Sequence of chain 1.D:
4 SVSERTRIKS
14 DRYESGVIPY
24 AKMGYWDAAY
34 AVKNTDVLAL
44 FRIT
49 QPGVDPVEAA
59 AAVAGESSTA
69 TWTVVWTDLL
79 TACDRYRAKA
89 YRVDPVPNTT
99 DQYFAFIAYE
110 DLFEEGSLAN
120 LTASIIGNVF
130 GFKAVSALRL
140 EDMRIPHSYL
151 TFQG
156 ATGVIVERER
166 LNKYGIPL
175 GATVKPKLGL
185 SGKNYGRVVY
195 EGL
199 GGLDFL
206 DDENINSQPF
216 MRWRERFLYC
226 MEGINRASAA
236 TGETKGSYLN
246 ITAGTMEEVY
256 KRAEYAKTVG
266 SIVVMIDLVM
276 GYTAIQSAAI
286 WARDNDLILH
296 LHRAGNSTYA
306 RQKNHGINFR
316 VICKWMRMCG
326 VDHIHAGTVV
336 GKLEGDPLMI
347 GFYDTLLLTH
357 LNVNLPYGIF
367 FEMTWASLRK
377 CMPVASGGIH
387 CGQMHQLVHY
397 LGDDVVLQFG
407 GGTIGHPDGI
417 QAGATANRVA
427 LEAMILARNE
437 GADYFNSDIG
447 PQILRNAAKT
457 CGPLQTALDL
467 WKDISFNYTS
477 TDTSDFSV

The small molecule below binds the protein below.
Small molecule (SMILES): O=C(O)[C@@](O)(COP(=O)(O)O)[C@H](O)[C@H](O)COP(=O)(O)O

Binding-site contacts:
Ligand atom O3 contacts residue KCX205 of chain 1.C at 3.1 Å (h-bond).
Ligand atom O6 contacts residue LYS181 of chain 1.C at 3.2 Å (salt-bridge).
Ligand atom O1P contacts residue GLY384 of chain 1.C at 3.0 Å (h-bond).
Ligand atom C5 contacts residue ASN127 of chain 1.D at 3.9 Å.
Ligand atom O1P contacts residue LYS337 of chain 1.C at 3.0 Å (salt-bridge).
Ligand atom O7 contacts residue LYS337 of chain 1.C at 3.5 Å (salt-bridge).
Ligand atom O5 contacts residue LEU338 of chain 1.C at 3.8 Å.
Ligand atom O3 contacts residue GLU208 of chain 1.C at 3.2 Å (salt-bridge).
Ligand atom O3 contacts residue ASN127 of chain 1.D at 3.9 Å.
Ligand atom O7 contacts residue GLU64 of chain 1.D at 3.8 Å.
Ligand atom O4 contacts residue GLY383 of chain 1.C at 3.4 Å (h-bond).
Ligand atom O2 contacts residue KCX205 of chain 1.C at 3.6 Å.
Ligand atom O3P contacts residue GLY407 of chain 1.C at 3.2 Å (h-bond).
Ligand atom O4 contacts residue SER382 of chain 1.C at 2.6 Å (h-bond).
Ligand atom O6P contacts residue ARG298 of chain 1.C at 3.2 Å (salt-bridge).
Ligand atom O4P contacts residue HIS330 of chain 1.C at 3.7 Å.
Ligand atom C contacts residue ASN127 of chain 1.D at 3.8 Å.
Ligand atom O1P contacts residue TRP70 of chain 1.D at 3.7 Å.
Ligand atom O3 contacts residue HIS297 of chain 1.C at 3.3 Å (h-bond).
Ligand atom P1 contacts residue THR69 of chain 1.D at 3.8 Å.
Ligand atom O2P contacts residue GLY407 of chain 1.C at 3.9 Å.
Ligand atom O1 contacts residue LYS179 of chain 1.C at 3.5 Å (salt-bridge).
Ligand atom O6 contacts residue ASP207 of chain 1.C at 3.3 Å (salt-bridge).
Ligand atom O2 contacts residue THR177 of chain 1.C at 3.6 Å.
Ligand atom O1P contacts residue GLY383 of chain 1.C at 3.7 Å.
Ligand atom O3P contacts residue GLY406 of chain 1.C at 3.9 Å.
Ligand atom O5P contacts residue HIS330 of chain 1.C at 2.9 Å (h-bond).
Ligand atom C4 contacts residue SER382 of chain 1.C at 3.6 Å.
Ligand atom C3 contacts residue SER382 of chain 1.C at 3.5 Å.
Ligand atom O3P contacts residue THR69 of chain 1.D at 2.6 Å (h-bond).
Ligand atom O4P contacts residue ARG298 of chain 1.C at 3.1 Å (salt-bridge).
Ligand atom O6 contacts residue GLU208 of chain 1.C at 3.4 Å (salt-bridge).
Ligand atom C3 contacts residue KCX205 of chain 1.C at 3.8 Å.
Ligand atom O5P contacts residue SER382 of chain 1.C at 3.5 Å (h-bond).
Ligand atom O2 contacts residue LYS179 of chain 1.C at 3.1 Å (salt-bridge).
Ligand atom C1 contacts residue SER382 of chain 1.C at 3.7 Å.
Ligand atom O2P contacts residue GLY406 of chain 1.C at 3.1 Å (h-bond).
Ligand atom O2 contacts residue ASP207 of chain 1.C at 3.7 Å.
Ligand atom O3P contacts residue LYS179 of chain 1.C at 3.4 Å.
Ligand atom O6 contacts residue ASN127 of chain 1.D at 3.4 Å (h-bond).

Sequence of chain 1.C:
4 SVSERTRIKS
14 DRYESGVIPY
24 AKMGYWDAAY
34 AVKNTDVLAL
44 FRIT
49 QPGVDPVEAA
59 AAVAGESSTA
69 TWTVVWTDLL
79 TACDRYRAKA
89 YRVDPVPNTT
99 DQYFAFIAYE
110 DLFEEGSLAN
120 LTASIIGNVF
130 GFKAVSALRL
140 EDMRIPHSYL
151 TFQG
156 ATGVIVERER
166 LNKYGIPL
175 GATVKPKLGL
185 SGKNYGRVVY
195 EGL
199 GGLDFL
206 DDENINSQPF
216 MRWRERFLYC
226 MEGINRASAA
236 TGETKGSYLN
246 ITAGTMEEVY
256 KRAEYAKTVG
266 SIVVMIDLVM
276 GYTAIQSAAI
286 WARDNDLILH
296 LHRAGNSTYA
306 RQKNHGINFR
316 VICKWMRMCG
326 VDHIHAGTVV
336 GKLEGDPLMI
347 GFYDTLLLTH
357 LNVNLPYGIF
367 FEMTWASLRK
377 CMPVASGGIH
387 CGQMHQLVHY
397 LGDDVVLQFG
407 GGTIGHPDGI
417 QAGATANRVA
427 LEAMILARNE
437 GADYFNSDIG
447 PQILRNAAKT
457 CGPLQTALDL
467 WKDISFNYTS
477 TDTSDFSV